Sequence of chain 1.C:
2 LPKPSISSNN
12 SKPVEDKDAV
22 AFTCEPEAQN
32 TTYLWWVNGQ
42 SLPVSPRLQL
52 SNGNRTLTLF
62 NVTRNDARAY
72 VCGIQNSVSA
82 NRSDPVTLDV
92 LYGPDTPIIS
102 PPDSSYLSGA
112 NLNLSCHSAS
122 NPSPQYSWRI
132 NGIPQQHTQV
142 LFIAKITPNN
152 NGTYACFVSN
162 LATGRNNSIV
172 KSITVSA

Sequence of chain 1.A:
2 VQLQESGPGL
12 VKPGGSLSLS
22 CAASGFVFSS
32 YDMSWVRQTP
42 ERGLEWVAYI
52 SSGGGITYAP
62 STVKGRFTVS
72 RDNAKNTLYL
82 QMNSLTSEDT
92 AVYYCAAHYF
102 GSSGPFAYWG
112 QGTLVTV

Binding-site contacts:
Ligand atom C2 contacts residue ASN114 of chain 1.C at 2.5 Å.
Ligand atom O7 contacts residue ASN114 of chain 1.C at 3.8 Å.
Ligand atom O2 contacts residue GLY56 of chain 1.A at 4.0 Å.
Ligand atom C7 contacts residue PHE143 of chain 1.C at 4.2 Å (hydrophobic).
Ligand atom C7 contacts residue GLY54 of chain 1.A at 4.2 Å.
Ligand atom O5 contacts residue SER101 of chain 1.C at 4.2 Å.
Ligand atom O3 contacts residue GLY54 of chain 1.A at 4.3 Å.
Ligand atom O7 contacts residue SER53 of chain 1.A at 4.1 Å.
Ligand atom O5 contacts residue ASN114 of chain 1.C at 2.3 Å (h-bond).
Ligand atom C6 contacts residue GLY56 of chain 1.A at 4.3 Å.
Ligand atom O7 contacts residue GLY55 of chain 1.A at 3.8 Å.
Ligand atom C1 contacts residue GLY54 of chain 1.A at 4.0 Å.
Ligand atom N2 contacts residue ASN114 of chain 1.C at 2.9 Å (h-bond).
Ligand atom C3 contacts residue ASN114 of chain 1.C at 3.8 Å.
Ligand atom O6 contacts residue THR58 of chain 1.A at 4.2 Å.
Ligand atom C7 contacts residue SER30 of chain 1.A at 4.1 Å.
Ligand atom O7 contacts residue GLY56 of chain 1.A at 3.7 Å.
Ligand atom O6 contacts residue ASN114 of chain 1.C at 4.5 Å.
Ligand atom N2 contacts residue GLY54 of chain 1.A at 4.2 Å.
Ligand atom C1 contacts residue GLY56 of chain 1.A at 4.5 Å.
Ligand atom C7 contacts residue SER53 of chain 1.A at 4.5 Å.
Ligand atom C4 contacts residue GLY54 of chain 1.A at 4.2 Å.
Ligand atom O7 contacts residue ASN74 of chain 1.A at 4.1 Å.
Ligand atom C4 contacts residue ASN114 of chain 1.C at 4.2 Å.
Ligand atom O4 contacts residue GLY54 of chain 1.A at 4.0 Å.
Ligand atom C8 contacts residue PHE143 of chain 1.C at 3.5 Å (hydrophobic).
Ligand atom C8 contacts residue SER30 of chain 1.A at 3.4 Å.
Ligand atom O7 contacts residue GLY54 of chain 1.A at 3.5 Å (h-bond).
Ligand atom O7 contacts residue SER30 of chain 1.A at 3.6 Å.
Ligand atom C5 contacts residue SER101 of chain 1.C at 4.1 Å.
Ligand atom C2 contacts residue GLY54 of chain 1.A at 3.4 Å.
Ligand atom O5 contacts residue GLY54 of chain 1.A at 3.9 Å.
Ligand atom O5 contacts residue GLY56 of chain 1.A at 3.8 Å.
Ligand atom C7 contacts residue ASN114 of chain 1.C at 3.6 Å.
Ligand atom C6 contacts residue SER101 of chain 1.C at 3.5 Å.
Ligand atom C1 contacts residue ASN114 of chain 1.C at 1.4 Å.
Ligand atom O6 contacts residue GLY56 of chain 1.A at 3.1 Å (h-bond).
Ligand atom C5 contacts residue ASN114 of chain 1.C at 3.6 Å.
Ligand atom C3 contacts residue GLY54 of chain 1.A at 4.2 Å.
Ligand atom C6 contacts residue PRO102 of chain 1.C at 4.4 Å (hydrophobic).

A small-molecule ligand and the protein it binds are described below.
Small molecule (SMILES): CC(=O)N[C@H]1[C@H](O[C@H]2[C@H](O)[C@@H](NC(C)=O)CO[C@@H]2CO[C@@H]2O[C@@H](C)[C@@H](O)[C@@H](O)[C@@H]2O)O[C@H](CO)[C@@H](O[C@@H]2O[C@H](CO[C@H]3O[C@H](CO)[C@@H](O)[C@H](O)[C@@H]3O)[C@@H](O)[C@H](O[C@H]3O[C@H](CO)[C@@H](O)[C@H](O)[C@@H]3O)[C@@H]2O)[C@@H]1O